Sequence of chain 1.C:
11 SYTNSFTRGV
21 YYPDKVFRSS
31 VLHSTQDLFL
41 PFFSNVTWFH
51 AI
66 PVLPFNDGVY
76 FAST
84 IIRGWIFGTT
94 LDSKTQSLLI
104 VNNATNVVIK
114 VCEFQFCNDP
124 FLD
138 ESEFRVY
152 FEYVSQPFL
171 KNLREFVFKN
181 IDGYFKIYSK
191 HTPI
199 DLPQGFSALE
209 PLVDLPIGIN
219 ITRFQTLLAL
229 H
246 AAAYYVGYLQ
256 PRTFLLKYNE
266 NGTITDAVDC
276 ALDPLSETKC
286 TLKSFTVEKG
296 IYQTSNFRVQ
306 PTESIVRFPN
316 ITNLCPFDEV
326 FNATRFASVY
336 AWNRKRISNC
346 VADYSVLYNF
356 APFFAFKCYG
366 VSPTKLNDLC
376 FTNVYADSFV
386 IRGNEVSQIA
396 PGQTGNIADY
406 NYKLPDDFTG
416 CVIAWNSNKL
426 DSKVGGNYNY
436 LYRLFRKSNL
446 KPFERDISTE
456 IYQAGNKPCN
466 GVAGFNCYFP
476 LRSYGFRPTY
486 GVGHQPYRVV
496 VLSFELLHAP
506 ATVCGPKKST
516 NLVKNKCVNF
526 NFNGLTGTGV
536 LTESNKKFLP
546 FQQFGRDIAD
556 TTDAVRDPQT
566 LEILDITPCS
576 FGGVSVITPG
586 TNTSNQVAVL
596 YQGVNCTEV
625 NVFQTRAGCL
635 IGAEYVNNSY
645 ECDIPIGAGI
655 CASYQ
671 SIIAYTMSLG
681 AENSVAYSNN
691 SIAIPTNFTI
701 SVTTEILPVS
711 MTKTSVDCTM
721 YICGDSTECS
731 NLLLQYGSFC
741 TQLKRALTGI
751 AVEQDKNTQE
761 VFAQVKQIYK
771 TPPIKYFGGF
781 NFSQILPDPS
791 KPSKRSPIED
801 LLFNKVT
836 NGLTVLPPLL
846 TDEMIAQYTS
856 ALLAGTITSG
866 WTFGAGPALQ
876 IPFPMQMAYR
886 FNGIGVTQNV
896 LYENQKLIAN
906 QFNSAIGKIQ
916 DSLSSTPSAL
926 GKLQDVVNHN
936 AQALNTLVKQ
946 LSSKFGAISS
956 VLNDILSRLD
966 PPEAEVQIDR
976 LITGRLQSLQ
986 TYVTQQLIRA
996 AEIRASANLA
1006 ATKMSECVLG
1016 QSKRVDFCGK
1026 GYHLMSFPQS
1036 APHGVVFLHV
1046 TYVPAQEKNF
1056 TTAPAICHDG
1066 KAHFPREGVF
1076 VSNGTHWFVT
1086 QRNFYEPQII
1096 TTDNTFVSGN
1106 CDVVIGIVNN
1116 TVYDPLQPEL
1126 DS

The small molecule below binds the protein below.
Small molecule (SMILES): CC(=O)N[C@@H]1[C@@H](O)[C@H](O)[C@@H](CO)O[C@H]1O

Binding-site contacts:
Ligand atom C1 contacts residue ASN315 of chain 1.C at 1.4 Å.
Ligand atom C5 contacts residue ASN315 of chain 1.C at 3.7 Å.
Ligand atom O6 contacts residue PRO563 of chain 1.C at 4.4 Å.
Ligand atom O7 contacts residue ASN315 of chain 1.C at 4.2 Å.
Ligand atom O5 contacts residue ASN315 of chain 1.C at 2.4 Å (h-bond).
Ligand atom C6 contacts residue LEU566 of chain 1.C at 3.8 Å (hydrophobic).
Ligand atom O6 contacts residue GLN564 of chain 1.C at 3.5 Å (h-bond).
Ligand atom C2 contacts residue ASN315 of chain 1.C at 2.5 Å.
Ligand atom C6 contacts residue PRO563 of chain 1.C at 3.5 Å (hydrophobic).
Ligand atom O5 contacts residue PRO563 of chain 1.C at 4.5 Å.
Ligand atom C6 contacts residue GLN564 of chain 1.C at 3.3 Å.
Ligand atom C3 contacts residue ASN315 of chain 1.C at 3.8 Å.
Ligand atom N2 contacts residue ASN315 of chain 1.C at 2.9 Å (h-bond).
Ligand atom O6 contacts residue LEU566 of chain 1.C at 3.4 Å.
Ligand atom C4 contacts residue ASN315 of chain 1.C at 4.2 Å.
Ligand atom C7 contacts residue ASN315 of chain 1.C at 3.8 Å.